Sequence of chain 2.C:
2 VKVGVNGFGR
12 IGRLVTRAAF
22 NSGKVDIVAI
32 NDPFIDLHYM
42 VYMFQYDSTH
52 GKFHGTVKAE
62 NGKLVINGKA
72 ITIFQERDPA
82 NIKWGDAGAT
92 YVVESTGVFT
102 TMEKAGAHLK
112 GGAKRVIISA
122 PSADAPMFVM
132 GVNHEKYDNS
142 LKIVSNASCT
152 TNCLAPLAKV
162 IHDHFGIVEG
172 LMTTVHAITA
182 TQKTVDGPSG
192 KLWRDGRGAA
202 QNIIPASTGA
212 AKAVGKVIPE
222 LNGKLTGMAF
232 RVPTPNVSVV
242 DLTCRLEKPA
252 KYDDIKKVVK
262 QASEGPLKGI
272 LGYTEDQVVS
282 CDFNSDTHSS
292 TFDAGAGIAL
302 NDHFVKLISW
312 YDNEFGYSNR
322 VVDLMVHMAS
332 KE

Binding-site contacts:
Ligand atom C8 contacts residue PRO267 of chain 2.C at 3.6 Å (hydrophobic).
Ligand atom C4 contacts residue MET131 of chain 2.C at 4.0 Å (hydrophobic).
Ligand atom C7 contacts residue HIS135 of chain 2.C at 4.3 Å.
Ligand atom C4A contacts residue MET131 of chain 2.C at 3.6 Å (hydrophobic).
Ligand atom C9 contacts residue LYS269 of chain 2.C at 3.6 Å.
Ligand atom C3 contacts residue ASP324 of chain 2.C at 3.6 Å.
Ligand atom C7 contacts residue GLY132 of chain 2.C at 4.5 Å.
Ligand atom N10 contacts residue LYS269 of chain 2.C at 4.4 Å.
Ligand atom C6 contacts residue MET131 of chain 2.C at 4.1 Å (hydrophobic).
Ligand atom C6A contacts residue HIS135 of chain 2.C at 4.2 Å.
Ligand atom C9 contacts residue ILE271 of chain 2.C at 3.3 Å (hydrophobic).
Ligand atom N1 contacts residue ASP324 of chain 2.C at 3.8 Å.
Ligand atom C5 contacts residue MET131 of chain 2.C at 3.6 Å (hydrophobic).
Ligand atom C8 contacts residue ILE271 of chain 2.C at 3.8 Å (hydrophobic).
Ligand atom C4 contacts residue HIS328 of chain 2.C at 4.4 Å.
Ligand atom C2 contacts residue ASP324 of chain 2.C at 3.6 Å.
Ligand atom C1A contacts residue MET131 of chain 2.C at 4.0 Å (hydrophobic).
Ligand atom C4 contacts residue ASP324 of chain 2.C at 4.1 Å.
Ligand atom C6A contacts residue MET131 of chain 2.C at 4.4 Å (hydrophobic).
Ligand atom N10 contacts residue ILE271 of chain 2.C at 3.9 Å.
Ligand atom C7 contacts residue PRO267 of chain 2.C at 4.3 Å (hydrophobic).
Ligand atom C10 contacts residue MET131 of chain 2.C at 4.4 Å (hydrophobic).
Ligand atom C3 contacts residue VAL327 of chain 2.C at 4.0 Å (hydrophobic).
Ligand atom C5 contacts residue HIS135 of chain 2.C at 3.6 Å.
Ligand atom C8 contacts residue LYS269 of chain 2.C at 4.3 Å.
Ligand atom C6 contacts residue HIS135 of chain 2.C at 3.3 Å.

This small molecule binds to this protein.
Small molecule (SMILES): c1cnc2c(c1)ccc1cccnc12